Binding-site contacts:
Ligand atom N04 contacts residue THR340 of chain 1.A at 3.9 Å.
Ligand atom O03 contacts residue ARG157 of chain 1.A at 2.5 Å (salt-bridge).
Ligand atom O03 contacts residue ASP449 of chain 1.A at 3.8 Å.
Ligand atom O02 contacts residue GLU161 of chain 1.A at 3.5 Å (salt-bridge).
Ligand atom C08 contacts residue CYS435 of chain 1.A at 3.3 Å (hydrophobic).
Ligand atom C05 contacts residue ASP449 of chain 1.A at 3.9 Å.
Ligand atom O02 contacts residue ASP449 of chain 1.A at 3.5 Å (salt-bridge).
Ligand atom C09 contacts residue SER279 of chain 1.A at 3.8 Å.
Ligand atom C08 contacts residue GLU437 of chain 1.A at 3.9 Å.
Ligand atom C10 contacts residue ARG157 of chain 1.A at 3.3 Å.
Ligand atom C10 contacts residue SER334 of chain 1.A at 4.0 Å.
Ligand atom O02 contacts residue LYS154 of chain 1.A at 2.8 Å (salt-bridge).
Ligand atom C10 contacts residue LYS153 of chain 1.A at 3.3 Å.
Ligand atom O01 contacts residue THR448 of chain 1.A at 3.8 Å.
Ligand atom C08 contacts residue SER280 of chain 1.A at 3.6 Å.
Ligand atom O03 contacts residue LYS153 of chain 1.A at 2.7 Å (salt-bridge).
Ligand atom N04 contacts residue SER279 of chain 1.A at 3.2 Å (h-bond).
Ligand atom C07 contacts residue CYS435 of chain 1.A at 3.6 Å (hydrophobic).
Ligand atom O01 contacts residue SER280 of chain 1.A at 2.8 Å (h-bond).
Ligand atom C09 contacts residue THR340 of chain 1.A at 3.6 Å.
Ligand atom O02 contacts residue SER279 of chain 1.A at 3.3 Å (h-bond).
Ligand atom C10 contacts residue SER279 of chain 1.A at 3.8 Å.
Ligand atom O03 contacts residue SER334 of chain 1.A at 3.2 Å (h-bond).
Ligand atom C10 contacts residue ASP449 of chain 1.A at 3.5 Å.
Ligand atom C06 contacts residue LEU644 of chain 1.A at 3.6 Å (hydrophobic).
Ligand atom C07 contacts residue LEU644 of chain 1.A at 3.9 Å (hydrophobic).
Ligand atom C07 contacts residue SER280 of chain 1.A at 3.8 Å.
Ligand atom O01 contacts residue GLU161 of chain 1.A at 3.2 Å.
Ligand atom O02 contacts residue LYS153 of chain 1.A at 3.1 Å.
Ligand atom C08 contacts residue GLY434 of chain 1.A at 3.9 Å.
Ligand atom C09 contacts residue SER334 of chain 1.A at 3.6 Å.
Ligand atom C07 contacts residue GLU437 of chain 1.A at 3.1 Å.
Ligand atom C08 contacts residue THR340 of chain 1.A at 3.6 Å.
Ligand atom O01 contacts residue SER279 of chain 1.A at 3.7 Å.
Ligand atom O02 contacts residue ARG157 of chain 1.A at 2.9 Å (salt-bridge).
Ligand atom C05 contacts residue VAL646 of chain 1.A at 4.0 Å (hydrophobic).
Ligand atom C09 contacts residue ASN338 of chain 1.A at 3.2 Å.
Ligand atom C10 contacts residue LYS154 of chain 1.A at 3.9 Å.
Ligand atom O01 contacts residue GLU437 of chain 1.A at 2.7 Å (salt-bridge).
Ligand atom C06 contacts residue ASP449 of chain 1.A at 3.4 Å.

This protein binds this small molecule.
Small molecule (SMILES): CN1C[C@H](O)C[C@@H]1C(=O)O

Sequence of chain 1.A:
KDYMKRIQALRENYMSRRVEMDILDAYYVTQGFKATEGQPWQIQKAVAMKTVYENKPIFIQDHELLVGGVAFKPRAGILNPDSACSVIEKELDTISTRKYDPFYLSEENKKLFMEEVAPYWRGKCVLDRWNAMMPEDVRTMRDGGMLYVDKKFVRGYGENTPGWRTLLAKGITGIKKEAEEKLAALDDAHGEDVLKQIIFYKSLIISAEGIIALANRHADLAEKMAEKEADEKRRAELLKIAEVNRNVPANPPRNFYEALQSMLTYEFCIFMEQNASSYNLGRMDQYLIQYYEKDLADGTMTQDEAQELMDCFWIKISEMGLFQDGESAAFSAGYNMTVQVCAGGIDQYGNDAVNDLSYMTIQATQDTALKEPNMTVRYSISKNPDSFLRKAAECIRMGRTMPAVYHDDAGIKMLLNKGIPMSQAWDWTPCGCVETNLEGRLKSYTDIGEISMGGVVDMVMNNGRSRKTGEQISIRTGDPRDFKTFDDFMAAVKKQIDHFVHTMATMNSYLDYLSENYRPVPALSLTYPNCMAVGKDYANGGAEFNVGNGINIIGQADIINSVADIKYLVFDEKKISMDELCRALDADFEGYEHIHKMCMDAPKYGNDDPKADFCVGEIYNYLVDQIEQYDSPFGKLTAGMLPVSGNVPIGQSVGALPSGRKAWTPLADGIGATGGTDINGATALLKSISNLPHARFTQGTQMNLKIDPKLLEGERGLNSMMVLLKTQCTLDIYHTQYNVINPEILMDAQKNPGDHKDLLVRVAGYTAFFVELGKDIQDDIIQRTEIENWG